Sequence of chain 1.I:
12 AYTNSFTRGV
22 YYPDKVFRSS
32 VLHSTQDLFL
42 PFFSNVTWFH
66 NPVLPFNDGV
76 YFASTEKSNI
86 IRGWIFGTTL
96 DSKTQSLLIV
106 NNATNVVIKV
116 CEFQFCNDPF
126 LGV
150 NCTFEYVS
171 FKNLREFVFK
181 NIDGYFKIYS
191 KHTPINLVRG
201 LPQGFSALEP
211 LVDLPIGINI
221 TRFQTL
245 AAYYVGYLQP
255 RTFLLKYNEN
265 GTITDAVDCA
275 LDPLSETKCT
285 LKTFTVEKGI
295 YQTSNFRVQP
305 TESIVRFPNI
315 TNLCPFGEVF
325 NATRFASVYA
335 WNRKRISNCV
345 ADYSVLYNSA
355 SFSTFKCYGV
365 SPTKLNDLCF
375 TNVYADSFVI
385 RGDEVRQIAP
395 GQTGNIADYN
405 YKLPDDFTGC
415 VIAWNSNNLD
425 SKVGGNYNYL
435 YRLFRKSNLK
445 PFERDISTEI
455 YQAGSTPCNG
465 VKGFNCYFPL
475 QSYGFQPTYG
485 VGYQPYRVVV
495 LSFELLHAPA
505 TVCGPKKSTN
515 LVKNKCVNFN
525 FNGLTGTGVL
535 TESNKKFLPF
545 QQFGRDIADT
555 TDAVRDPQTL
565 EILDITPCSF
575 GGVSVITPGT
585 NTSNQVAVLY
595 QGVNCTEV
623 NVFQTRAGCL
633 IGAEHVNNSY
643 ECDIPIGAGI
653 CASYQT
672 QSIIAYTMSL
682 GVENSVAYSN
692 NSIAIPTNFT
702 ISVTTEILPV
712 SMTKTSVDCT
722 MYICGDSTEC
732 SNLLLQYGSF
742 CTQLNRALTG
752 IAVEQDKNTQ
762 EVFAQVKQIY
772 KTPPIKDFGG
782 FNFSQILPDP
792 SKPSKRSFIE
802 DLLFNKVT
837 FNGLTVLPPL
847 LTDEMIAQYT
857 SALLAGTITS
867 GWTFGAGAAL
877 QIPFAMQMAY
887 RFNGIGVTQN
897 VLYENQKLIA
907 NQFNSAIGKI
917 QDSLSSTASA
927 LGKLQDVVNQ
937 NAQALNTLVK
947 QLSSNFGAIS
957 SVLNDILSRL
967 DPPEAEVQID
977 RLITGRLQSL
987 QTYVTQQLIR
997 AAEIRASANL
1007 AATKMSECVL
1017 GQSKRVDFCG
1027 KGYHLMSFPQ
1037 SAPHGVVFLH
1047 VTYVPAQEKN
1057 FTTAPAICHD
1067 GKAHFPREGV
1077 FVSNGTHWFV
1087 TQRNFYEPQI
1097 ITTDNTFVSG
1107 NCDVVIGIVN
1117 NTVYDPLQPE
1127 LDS

The protein below binds the small molecule below.
Small molecule (SMILES): CC(=O)N[C@@H]1[C@@H](O)[C@H](O)[C@@H](CO)O[C@H]1O

Binding-site contacts:
Ligand atom C3 contacts residue ASN264 of chain 1.G at 3.8 Å.
Ligand atom C7 contacts residue ASN264 of chain 1.G at 3.2 Å.
Ligand atom C7 contacts residue GLU263 of chain 1.G at 4.0 Å.
Ligand atom O7 contacts residue ASN264 of chain 1.G at 3.1 Å (h-bond).
Ligand atom C5 contacts residue ASN264 of chain 1.G at 3.7 Å.
Ligand atom N2 contacts residue ASN262 of chain 1.G at 4.2 Å.
Ligand atom C7 contacts residue ASN262 of chain 1.G at 4.0 Å.
Ligand atom C4 contacts residue ASN264 of chain 1.G at 4.3 Å.
Ligand atom C6 contacts residue LYS540 of chain 1.I at 4.3 Å.
Ligand atom O7 contacts residue ASN262 of chain 1.G at 3.1 Å (h-bond).
Ligand atom C8 contacts residue GLU263 of chain 1.G at 3.9 Å.
Ligand atom O6 contacts residue LYS540 of chain 1.I at 4.1 Å.
Ligand atom O5 contacts residue LYS540 of chain 1.I at 4.4 Å.
Ligand atom C1 contacts residue ASN264 of chain 1.G at 1.5 Å.
Ligand atom O5 contacts residue ASN264 of chain 1.G at 2.4 Å (h-bond).
Ligand atom O7 contacts residue GLU263 of chain 1.G at 3.6 Å (salt-bridge).
Ligand atom C2 contacts residue ASN264 of chain 1.G at 2.5 Å.
Ligand atom N2 contacts residue ASN264 of chain 1.G at 3.0 Å (h-bond).

Sequence of chain 1.G:
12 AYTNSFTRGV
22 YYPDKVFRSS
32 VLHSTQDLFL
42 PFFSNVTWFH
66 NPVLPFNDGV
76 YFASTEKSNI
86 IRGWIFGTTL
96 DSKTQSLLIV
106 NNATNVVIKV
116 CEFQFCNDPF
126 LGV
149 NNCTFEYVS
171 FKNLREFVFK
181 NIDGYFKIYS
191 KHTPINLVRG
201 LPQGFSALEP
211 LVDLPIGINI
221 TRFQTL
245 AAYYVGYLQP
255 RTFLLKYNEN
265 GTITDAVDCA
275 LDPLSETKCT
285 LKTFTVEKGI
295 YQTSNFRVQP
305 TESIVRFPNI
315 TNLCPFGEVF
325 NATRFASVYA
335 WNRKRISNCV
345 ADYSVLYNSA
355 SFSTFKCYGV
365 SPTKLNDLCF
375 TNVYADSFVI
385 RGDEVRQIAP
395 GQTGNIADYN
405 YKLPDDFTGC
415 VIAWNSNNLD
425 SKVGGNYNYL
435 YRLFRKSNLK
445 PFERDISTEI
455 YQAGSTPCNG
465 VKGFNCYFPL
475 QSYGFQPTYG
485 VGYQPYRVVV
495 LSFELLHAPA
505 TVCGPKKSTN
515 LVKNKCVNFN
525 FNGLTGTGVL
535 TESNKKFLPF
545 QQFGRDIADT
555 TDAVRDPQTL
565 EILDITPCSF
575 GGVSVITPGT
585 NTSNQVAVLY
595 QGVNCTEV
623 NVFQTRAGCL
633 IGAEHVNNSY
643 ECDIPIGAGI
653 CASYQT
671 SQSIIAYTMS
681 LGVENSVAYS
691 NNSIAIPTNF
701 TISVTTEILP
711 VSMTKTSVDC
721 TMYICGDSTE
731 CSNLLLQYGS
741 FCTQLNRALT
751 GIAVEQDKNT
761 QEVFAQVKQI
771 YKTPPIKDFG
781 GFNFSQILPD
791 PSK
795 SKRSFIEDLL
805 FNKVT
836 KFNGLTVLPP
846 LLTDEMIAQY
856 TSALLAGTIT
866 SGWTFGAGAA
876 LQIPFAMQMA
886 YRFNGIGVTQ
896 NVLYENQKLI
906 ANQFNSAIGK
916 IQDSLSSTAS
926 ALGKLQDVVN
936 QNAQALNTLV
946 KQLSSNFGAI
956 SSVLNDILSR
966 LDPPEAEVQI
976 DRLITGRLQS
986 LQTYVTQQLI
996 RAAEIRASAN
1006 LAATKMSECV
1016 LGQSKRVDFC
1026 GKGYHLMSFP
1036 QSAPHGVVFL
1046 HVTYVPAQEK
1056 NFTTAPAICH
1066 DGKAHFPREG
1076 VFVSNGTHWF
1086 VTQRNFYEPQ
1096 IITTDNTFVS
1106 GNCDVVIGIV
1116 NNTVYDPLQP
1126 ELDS